Binding-site contacts:
Ligand atom O6 contacts residue PEG1 of chain 1.N at 3.4 Å.
Ligand atom C6 contacts residue PEG1 of chain 1.N at 4.2 Å.
Ligand atom C5 contacts residue ASN163 of chain 1.A at 4.4 Å.
Ligand atom C5 contacts residue THR162 of chain 1.A at 3.4 Å.
Ligand atom C6 contacts residue THR162 of chain 1.A at 3.9 Å.
Ligand atom C5 contacts residue ASN160 of chain 1.A at 3.6 Å.
Ligand atom C3 contacts residue ASN160 of chain 1.A at 3.8 Å.
Ligand atom C7 contacts residue ASN160 of chain 1.A at 3.6 Å.
Ligand atom C6 contacts residue ASN163 of chain 1.A at 4.2 Å.
Ligand atom O6 contacts residue THR162 of chain 1.A at 4.2 Å.
Ligand atom C1 contacts residue ASN160 of chain 1.A at 1.4 Å.
Ligand atom C1 contacts residue ASN163 of chain 1.A at 4.1 Å.
Ligand atom C2 contacts residue ASN160 of chain 1.A at 2.4 Å.
Ligand atom O5 contacts residue ASN160 of chain 1.A at 2.3 Å (h-bond).
Ligand atom C4 contacts residue ASN160 of chain 1.A at 4.2 Å.
Ligand atom C1 contacts residue THR162 of chain 1.A at 3.2 Å.
Ligand atom C2 contacts residue THR162 of chain 1.A at 4.5 Å.
Ligand atom O5 contacts residue ASN163 of chain 1.A at 3.4 Å.
Ligand atom O6 contacts residue ASN163 of chain 1.A at 3.7 Å.
Ligand atom N2 contacts residue ASN160 of chain 1.A at 2.9 Å (h-bond).
Ligand atom O7 contacts residue ASN160 of chain 1.A at 3.9 Å.
Ligand atom O5 contacts residue THR162 of chain 1.A at 3.1 Å (h-bond).

Sequence of chain 1.A:
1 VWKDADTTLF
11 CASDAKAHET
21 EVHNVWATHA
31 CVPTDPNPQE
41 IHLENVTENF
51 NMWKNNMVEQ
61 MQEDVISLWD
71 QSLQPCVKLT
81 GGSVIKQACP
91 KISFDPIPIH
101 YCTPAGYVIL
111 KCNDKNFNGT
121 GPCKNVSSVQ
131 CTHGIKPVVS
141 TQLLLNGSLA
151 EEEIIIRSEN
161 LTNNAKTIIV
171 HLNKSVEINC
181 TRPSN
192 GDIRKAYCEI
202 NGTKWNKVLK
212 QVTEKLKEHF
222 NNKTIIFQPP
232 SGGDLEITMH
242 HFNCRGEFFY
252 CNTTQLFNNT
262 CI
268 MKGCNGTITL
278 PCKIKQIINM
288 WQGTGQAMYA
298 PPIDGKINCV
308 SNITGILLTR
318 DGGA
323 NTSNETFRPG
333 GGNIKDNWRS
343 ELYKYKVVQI

The small molecule below binds the protein below.
Small molecule (SMILES): CC(=O)N[C@@H]1[C@@H](O)[C@H](O)[C@@H](CO)O[C@H]1O